Binding-site contacts:
Ligand atom O2G contacts residue MG1 of chain 1.I at 2.0 Å.
Ligand atom O1A contacts residue ASN44 of chain 1.B at 3.1 Å (h-bond).
Ligand atom O1A contacts residue MG1 of chain 1.I at 2.0 Å.
Ligand atom O1G contacts residue GLY113 of chain 1.B at 2.8 Å (h-bond).
Ligand atom O1B contacts residue MG1 of chain 1.I at 2.1 Å.
Ligand atom O2A contacts residue LYS115 of chain 1.B at 2.4 Å (salt-bridge).
Ligand atom O2B contacts residue SER98 of chain 1.B at 2.7 Å (h-bond).
Ligand atom O3G contacts residue MSE109 of chain 1.B at 2.8 Å (h-bond).
Ligand atom C5' contacts residue LYS115 of chain 1.B at 3.4 Å.
Ligand atom N3 contacts residue ILE83 of chain 1.B at 3.1 Å.
Ligand atom N1 contacts residue ALA48 of chain 1.B at 3.2 Å.
Ligand atom O1B contacts residue ASN44 of chain 1.B at 3.1 Å (h-bond).
Ligand atom O2B contacts residue LYS100 of chain 1.B at 3.4 Å.
Ligand atom O1G contacts residue GLY111 of chain 1.B at 3.2 Å (h-bond).
Ligand atom O1B contacts residue LYS100 of chain 1.B at 3.1 Å (salt-bridge).
Ligand atom PG contacts residue MG1 of chain 1.I at 3.2 Å.
Ligand atom O3G contacts residue GLY108 of chain 1.B at 3.4 Å.
Ligand atom O1A contacts residue VAL114 of chain 1.B at 3.4 Å (h-bond).
Ligand atom O3G contacts residue TYR110 of chain 1.B at 3.1 Å (h-bond).
Ligand atom C2 contacts residue ILE83 of chain 1.B at 3.3 Å (hydrophobic).
Ligand atom O3' contacts residue LYS100 of chain 1.B at 3.5 Å.
Ligand atom O2' contacts residue PHE9 of chain 1.A at 3.2 Å.
Ligand atom N6 contacts residue ASP78 of chain 1.B at 2.9 Å (salt-bridge).
Ligand atom N3B contacts residue MSE109 of chain 1.B at 3.1 Å (h-bond).
Ligand atom N3B contacts residue GLY111 of chain 1.B at 3.1 Å (h-bond).
Ligand atom PA contacts residue MG1 of chain 1.I at 3.1 Å.
Ligand atom O3A contacts residue GLY111 of chain 1.B at 3.3 Å.
Ligand atom O2G contacts residue LYS429 of chain 1.B at 3.3 Å (salt-bridge).
Ligand atom O1G contacts residue LEU112 of chain 1.B at 2.7 Å (h-bond).
Ligand atom O3G contacts residue LYS429 of chain 1.B at 2.3 Å (salt-bridge).
Ligand atom O3A contacts residue MG1 of chain 1.I at 3.3 Å.
Ligand atom PG contacts residue LYS429 of chain 1.B at 3.3 Å.
Ligand atom N3B contacts residue TYR110 of chain 1.B at 3.3 Å (h-bond).
Ligand atom O3' contacts residue SER99 of chain 1.B at 3.2 Å (h-bond).
Ligand atom O2' contacts residue SER99 of chain 1.B at 2.7 Å (h-bond).
Ligand atom O4' contacts residue ALA91 of chain 1.B at 3.3 Å.
Ligand atom O2A contacts residue VAL114 of chain 1.B at 3.4 Å (h-bond).
Ligand atom C5' contacts residue ALA91 of chain 1.B at 3.4 Å (hydrophobic).
Ligand atom PB contacts residue MG1 of chain 1.I at 3.0 Å.
Ligand atom N7 contacts residue ASN44 of chain 1.B at 3.4 Å.

Sequence of chain 1.A:
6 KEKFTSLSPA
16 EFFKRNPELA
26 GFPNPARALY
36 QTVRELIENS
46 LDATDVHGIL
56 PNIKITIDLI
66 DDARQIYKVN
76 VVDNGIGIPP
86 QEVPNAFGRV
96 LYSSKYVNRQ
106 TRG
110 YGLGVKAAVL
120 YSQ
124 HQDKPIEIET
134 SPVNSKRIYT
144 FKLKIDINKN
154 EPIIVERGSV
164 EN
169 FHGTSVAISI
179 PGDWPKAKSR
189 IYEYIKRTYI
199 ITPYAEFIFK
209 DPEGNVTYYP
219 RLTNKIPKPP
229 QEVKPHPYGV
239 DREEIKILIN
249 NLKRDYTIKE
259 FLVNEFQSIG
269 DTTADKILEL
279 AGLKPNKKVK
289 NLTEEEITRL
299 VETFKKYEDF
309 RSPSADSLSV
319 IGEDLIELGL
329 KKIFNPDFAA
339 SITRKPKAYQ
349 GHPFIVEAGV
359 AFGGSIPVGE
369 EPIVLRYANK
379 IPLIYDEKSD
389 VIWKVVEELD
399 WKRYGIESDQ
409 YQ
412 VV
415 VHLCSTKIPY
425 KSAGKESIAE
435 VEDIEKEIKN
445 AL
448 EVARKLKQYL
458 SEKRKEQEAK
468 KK

A protein and the small-molecule ligand that binds it are described below.
Small molecule (SMILES): Nc1ncnc2c1ncn2[C@@H]1O[C@H](CO[P](=O)(O)O[P](=O)(O)NP(=O)(O)O)[C@@H](O)[C@H]1O

Sequence of chain 1.B:
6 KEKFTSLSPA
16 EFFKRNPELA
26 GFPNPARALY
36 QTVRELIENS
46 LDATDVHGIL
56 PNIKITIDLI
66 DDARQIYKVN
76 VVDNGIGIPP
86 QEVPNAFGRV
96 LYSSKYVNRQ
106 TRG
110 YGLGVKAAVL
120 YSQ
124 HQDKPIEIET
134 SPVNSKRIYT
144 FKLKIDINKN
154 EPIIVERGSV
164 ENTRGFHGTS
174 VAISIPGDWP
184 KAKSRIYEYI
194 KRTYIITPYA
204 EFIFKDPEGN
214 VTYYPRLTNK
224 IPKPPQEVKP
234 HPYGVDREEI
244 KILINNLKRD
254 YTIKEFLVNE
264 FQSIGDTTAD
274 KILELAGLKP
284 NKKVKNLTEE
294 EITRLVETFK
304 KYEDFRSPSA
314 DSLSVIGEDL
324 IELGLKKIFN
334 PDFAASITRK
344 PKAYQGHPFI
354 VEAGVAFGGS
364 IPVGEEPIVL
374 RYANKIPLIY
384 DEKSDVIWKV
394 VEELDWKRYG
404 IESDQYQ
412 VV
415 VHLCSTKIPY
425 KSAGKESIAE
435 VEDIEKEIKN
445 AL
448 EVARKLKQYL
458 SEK